Sequence of chain 2.B:
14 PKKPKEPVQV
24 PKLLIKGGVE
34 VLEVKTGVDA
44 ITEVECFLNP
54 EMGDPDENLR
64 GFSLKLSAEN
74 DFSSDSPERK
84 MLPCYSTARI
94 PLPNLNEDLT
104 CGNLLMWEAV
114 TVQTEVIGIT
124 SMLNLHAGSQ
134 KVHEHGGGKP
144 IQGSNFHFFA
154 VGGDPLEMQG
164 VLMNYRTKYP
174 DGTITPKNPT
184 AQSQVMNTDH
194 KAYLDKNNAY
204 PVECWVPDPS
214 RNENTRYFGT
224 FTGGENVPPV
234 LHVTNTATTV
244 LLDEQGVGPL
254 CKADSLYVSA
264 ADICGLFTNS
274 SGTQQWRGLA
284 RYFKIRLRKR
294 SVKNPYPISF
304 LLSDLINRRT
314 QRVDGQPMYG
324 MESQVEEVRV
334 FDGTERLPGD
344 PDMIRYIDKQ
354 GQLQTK

Sequence of chain 2.E:
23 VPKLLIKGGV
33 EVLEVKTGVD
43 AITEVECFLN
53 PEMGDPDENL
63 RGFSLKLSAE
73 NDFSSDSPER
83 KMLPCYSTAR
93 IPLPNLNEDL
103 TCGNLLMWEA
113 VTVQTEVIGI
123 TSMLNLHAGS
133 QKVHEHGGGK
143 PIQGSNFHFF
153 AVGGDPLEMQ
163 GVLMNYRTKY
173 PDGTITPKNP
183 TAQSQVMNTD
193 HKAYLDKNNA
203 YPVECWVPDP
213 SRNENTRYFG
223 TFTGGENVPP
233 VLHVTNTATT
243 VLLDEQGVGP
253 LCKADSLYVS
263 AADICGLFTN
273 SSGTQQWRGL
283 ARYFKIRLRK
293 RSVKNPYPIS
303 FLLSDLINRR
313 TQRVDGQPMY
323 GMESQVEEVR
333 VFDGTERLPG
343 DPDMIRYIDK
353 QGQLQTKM

A protein and the small-molecule ligand that binds it are described below.
Small molecule (SMILES): CC(=O)N[C@H]1[C@H]([C@H](O)[C@H](O)CO)O[C@@](O[C@H](CO)[C@@H](O)[C@@H]2O[C@@H](C(=O)O)C[C@H](O)[C@H]2NC(C)=O)(C(=O)O)C[C@@H]1O

Sequence of chain 2.A:
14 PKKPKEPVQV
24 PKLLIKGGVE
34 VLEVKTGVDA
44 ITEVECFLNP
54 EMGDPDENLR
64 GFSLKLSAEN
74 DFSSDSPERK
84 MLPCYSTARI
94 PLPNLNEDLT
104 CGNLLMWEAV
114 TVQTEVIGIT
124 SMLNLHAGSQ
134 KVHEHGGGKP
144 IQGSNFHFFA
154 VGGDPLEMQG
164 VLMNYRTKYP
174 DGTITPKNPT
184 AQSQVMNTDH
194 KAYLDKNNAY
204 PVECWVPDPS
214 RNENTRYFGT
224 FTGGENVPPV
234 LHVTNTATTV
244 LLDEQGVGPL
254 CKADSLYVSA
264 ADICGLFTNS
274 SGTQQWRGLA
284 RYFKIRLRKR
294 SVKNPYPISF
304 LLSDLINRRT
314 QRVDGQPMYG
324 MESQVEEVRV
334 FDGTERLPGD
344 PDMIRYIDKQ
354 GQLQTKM

Binding-site contacts:
Ligand atom C6 contacts residue ASN272 of chain 2.A at 3.5 Å.
Ligand atom O9 contacts residue LEU67 of chain 2.A at 3.2 Å.
Ligand atom C11 contacts residue PHE270 of chain 2.A at 3.8 Å (hydrophobic).
Ligand atom C1 contacts residue LYS68 of chain 2.A at 3.8 Å.
Ligand atom O9 contacts residue LYS68 of chain 2.A at 2.8 Å (salt-bridge).
Ligand atom C5 contacts residue ASN272 of chain 2.A at 3.9 Å.
Ligand atom N5 contacts residue ASN272 of chain 2.A at 3.1 Å (h-bond).
Ligand atom C11 contacts residue ASN272 of chain 2.A at 3.4 Å.
Ligand atom O10 contacts residue PHE75 of chain 2.B at 3.5 Å.
Ligand atom C11 contacts residue LEU62 of chain 2.A at 4.0 Å (hydrophobic).
Ligand atom C9 contacts residue LYS68 of chain 2.A at 3.8 Å.
Ligand atom C10 contacts residue LEU62 of chain 2.A at 3.9 Å (hydrophobic).
Ligand atom O1A contacts residue SER274 of chain 2.A at 2.3 Å (h-bond).
Ligand atom C8 contacts residue GLN278 of chain 2.A at 3.7 Å.
Ligand atom O1B contacts residue THR276 of chain 2.A at 2.8 Å (h-bond).
Ligand atom C9 contacts residue LEU67 of chain 2.A at 3.9 Å (hydrophobic).
Ligand atom O8 contacts residue ASN272 of chain 2.A at 3.5 Å (h-bond).
Ligand atom O1A contacts residue LYS68 of chain 2.A at 3.2 Å (salt-bridge).
Ligand atom O10 contacts residue LEU62 of chain 2.A at 3.6 Å.
Ligand atom C7 contacts residue GLN278 of chain 2.A at 3.8 Å.
Ligand atom C10 contacts residue ASN272 of chain 2.A at 3.7 Å.
Ligand atom O1B contacts residue LYS68 of chain 2.A at 3.7 Å.
Ligand atom C1 contacts residue SER274 of chain 2.A at 3.4 Å.
Ligand atom C11 contacts residue HIS138 of chain 2.E at 3.4 Å.
Ligand atom C4 contacts residue ASN272 of chain 2.A at 4.0 Å.
Ligand atom C9 contacts residue GLN278 of chain 2.A at 3.2 Å.
Ligand atom O1B contacts residue ASN272 of chain 2.A at 3.7 Å.
Ligand atom C11 contacts residue PHE75 of chain 2.B at 3.5 Å (hydrophobic).
Ligand atom C11 contacts residue THR276 of chain 2.A at 3.7 Å.
Ligand atom C11 contacts residue GLN278 of chain 2.A at 3.4 Å.
Ligand atom C10 contacts residue GLN278 of chain 2.A at 4.0 Å.
Ligand atom O8 contacts residue GLN278 of chain 2.A at 3.5 Å (h-bond).
Ligand atom C11 contacts residue PHE65 of chain 2.A at 3.7 Å (hydrophobic).
Ligand atom O1B contacts residue SER274 of chain 2.A at 3.9 Å.
Ligand atom N5 contacts residue GLN278 of chain 2.A at 3.7 Å.
Ligand atom O8 contacts residue LYS68 of chain 2.A at 3.9 Å.
Ligand atom O8 contacts residue THR276 of chain 2.A at 3.2 Å.
Ligand atom C1 contacts residue THR276 of chain 2.A at 3.5 Å.
Ligand atom O1A contacts residue THR276 of chain 2.A at 3.4 Å (h-bond).
Ligand atom C10 contacts residue PHE75 of chain 2.B at 3.9 Å (hydrophobic).